Sequence of chain 1.H:
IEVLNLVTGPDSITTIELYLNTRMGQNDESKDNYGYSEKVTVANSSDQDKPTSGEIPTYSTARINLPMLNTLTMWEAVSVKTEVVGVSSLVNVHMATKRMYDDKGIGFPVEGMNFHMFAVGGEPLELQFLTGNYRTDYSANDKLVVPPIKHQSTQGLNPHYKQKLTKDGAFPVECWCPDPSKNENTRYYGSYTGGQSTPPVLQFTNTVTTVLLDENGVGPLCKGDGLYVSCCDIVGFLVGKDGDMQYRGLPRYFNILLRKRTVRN

This protein binds this small molecule.
Small molecule (SMILES): CC(=O)NCCN(CCNC(=O)CCC(=O)NCCOCCOCCNC(=O)CCC(=O)NCCOCCOCCNC(=O)CCC(=O)NCCOCCOCCNC(=O)CCC(=O)NCCN(CCNC(=O)CCC(N)=O)C(=O)c1ccc(Cn2cc(CO[C@]3(C(=O)O)C[C@H](O)[C@@H](OC(C)=O)[C@H]([C@H](O)[C@H](O)CO)O3)nn2)cc1)C(=O)c1ccc(Cn2cc(COC3(C(=O)O)CC(O)C(OC(C)=O)C(C(O)C(O)CO)O3)nn2)cc1

Binding-site contacts:
Ligand atom OAM contacts residue THR42 of chain 1.H at 3.9 Å.
Ligand atom CAG contacts residue VAL43 of chain 1.H at 3.8 Å (hydrophobic).
Ligand atom CAC contacts residue THR42 of chain 1.H at 4.3 Å.
Ligand atom CAH contacts residue THR42 of chain 1.H at 4.1 Å.
Ligand atom OAI contacts residue THR42 of chain 1.H at 3.8 Å.
Ligand atom CAF contacts residue PRO52 of chain 1.H at 4.4 Å (hydrophobic).
Ligand atom OAJ contacts residue THR42 of chain 1.H at 3.6 Å.
Ligand atom CAF contacts residue GLN49 of chain 1.H at 4.3 Å.
Ligand atom OAH contacts residue VAL43 of chain 1.H at 3.3 Å (h-bond).
Ligand atom CAG contacts residue HIS101 of chain 1.G at 3.8 Å.
Ligand atom CAF contacts residue THR42 of chain 1.H at 3.8 Å.
Ligand atom CAD contacts residue THR42 of chain 1.H at 3.9 Å.
Ligand atom CAJ contacts residue ARG106 of chain 1.G at 3.4 Å.
Ligand atom CAG contacts residue ASP50 of chain 1.H at 3.9 Å.
Ligand atom CAJ contacts residue VAL43 of chain 1.H at 3.2 Å (hydrophobic).
Ligand atom CAE contacts residue THR42 of chain 1.H at 3.9 Å.
Ligand atom OAK contacts residue THR53 of chain 1.H at 3.4 Å.
Ligand atom CAF contacts residue ALA44 of chain 1.H at 3.9 Å (hydrophobic).
Ligand atom CAK contacts residue THR53 of chain 1.H at 4.0 Å.
Ligand atom CAG contacts residue ALA44 of chain 1.H at 3.5 Å (hydrophobic).
Ligand atom OAJ contacts residue ARG106 of chain 1.G at 2.9 Å (salt-bridge).
Ligand atom CAF contacts residue VAL43 of chain 1.H at 4.1 Å (hydrophobic).
Ligand atom CAG contacts residue LYS51 of chain 1.H at 3.5 Å.
Ligand atom NAD contacts residue LYS51 of chain 1.H at 3.3 Å (salt-bridge).
Ligand atom CAI contacts residue VAL43 of chain 1.H at 3.7 Å (hydrophobic).
Ligand atom OAF contacts residue LYS51 of chain 1.H at 3.0 Å (salt-bridge).
Ligand atom OAF contacts residue ASP50 of chain 1.H at 4.0 Å.
Ligand atom CAC contacts residue THR53 of chain 1.H at 4.0 Å.
Ligand atom OAF contacts residue GLN49 of chain 1.H at 3.2 Å (h-bond).
Ligand atom OAF contacts residue ALA44 of chain 1.H at 3.8 Å.
Ligand atom CAG contacts residue THR42 of chain 1.H at 3.4 Å.
Ligand atom CAF contacts residue LYS51 of chain 1.H at 3.1 Å.
Ligand atom OAJ contacts residue VAL43 of chain 1.H at 3.0 Å (h-bond).
Ligand atom OAH contacts residue ASN45 of chain 1.H at 3.9 Å.
Ligand atom CAC contacts residue LYS51 of chain 1.H at 3.5 Å.
Ligand atom CAG contacts residue PRO52 of chain 1.H at 4.0 Å (hydrophobic).
Ligand atom NAD contacts residue THR42 of chain 1.H at 2.9 Å (h-bond).
Ligand atom CAH contacts residue VAL43 of chain 1.H at 3.2 Å (hydrophobic).
Ligand atom OAC contacts residue LYS51 of chain 1.H at 2.6 Å (salt-bridge).
Ligand atom CAD contacts residue LYS51 of chain 1.H at 3.9 Å.

Sequence of chain 1.G:
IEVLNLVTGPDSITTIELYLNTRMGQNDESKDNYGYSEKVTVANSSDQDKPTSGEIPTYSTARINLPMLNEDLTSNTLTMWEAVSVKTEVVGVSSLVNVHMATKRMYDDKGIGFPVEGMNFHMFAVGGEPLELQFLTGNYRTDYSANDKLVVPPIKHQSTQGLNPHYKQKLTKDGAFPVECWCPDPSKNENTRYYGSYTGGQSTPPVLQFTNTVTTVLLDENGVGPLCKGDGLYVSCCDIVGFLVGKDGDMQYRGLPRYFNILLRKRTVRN